Sequence of chain 1.M:
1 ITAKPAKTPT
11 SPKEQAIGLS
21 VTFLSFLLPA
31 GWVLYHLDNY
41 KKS

Sequence of chain 1.D:
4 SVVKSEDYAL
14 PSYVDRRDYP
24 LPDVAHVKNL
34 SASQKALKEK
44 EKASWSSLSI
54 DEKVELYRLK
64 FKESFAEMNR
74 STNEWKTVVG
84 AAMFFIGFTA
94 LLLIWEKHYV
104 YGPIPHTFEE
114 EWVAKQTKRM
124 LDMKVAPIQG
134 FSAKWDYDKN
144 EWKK

Sequence of chain 1.A:
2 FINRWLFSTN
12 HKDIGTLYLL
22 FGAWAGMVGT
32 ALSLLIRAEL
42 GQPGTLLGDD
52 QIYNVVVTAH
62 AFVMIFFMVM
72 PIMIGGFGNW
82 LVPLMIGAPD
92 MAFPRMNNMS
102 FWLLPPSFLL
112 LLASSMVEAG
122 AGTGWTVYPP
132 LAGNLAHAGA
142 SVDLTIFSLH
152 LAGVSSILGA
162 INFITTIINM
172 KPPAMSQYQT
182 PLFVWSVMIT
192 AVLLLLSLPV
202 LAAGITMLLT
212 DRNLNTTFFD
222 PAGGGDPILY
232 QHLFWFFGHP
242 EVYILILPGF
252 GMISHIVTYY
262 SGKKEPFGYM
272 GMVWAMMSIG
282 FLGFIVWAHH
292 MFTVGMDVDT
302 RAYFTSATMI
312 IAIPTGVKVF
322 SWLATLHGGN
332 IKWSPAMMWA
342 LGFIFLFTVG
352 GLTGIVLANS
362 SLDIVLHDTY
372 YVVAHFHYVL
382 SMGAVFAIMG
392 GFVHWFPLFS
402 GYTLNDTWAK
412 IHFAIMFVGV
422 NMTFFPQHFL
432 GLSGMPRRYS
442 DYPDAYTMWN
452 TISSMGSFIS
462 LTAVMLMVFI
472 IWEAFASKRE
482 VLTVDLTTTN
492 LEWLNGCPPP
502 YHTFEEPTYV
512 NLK

Binding-site contacts:
Ligand atom C40 contacts residue LEU462 of chain 1.A at 3.8 Å (hydrophobic).
Ligand atom C43 contacts residue PHE459 of chain 1.A at 4.1 Å (hydrophobic).
Ligand atom C6 contacts residue LEU28 of chain 1.M at 4.1 Å (hydrophobic).
Ligand atom C25 contacts residue TRP98 of chain 1.D at 3.8 Å (hydrophobic).
Ligand atom O61 contacts residue TYR102 of chain 1.D at 3.8 Å.
Ligand atom C31 contacts residue LEU95 of chain 1.D at 4.1 Å (hydrophobic).
Ligand atom C6 contacts residue TRP98 of chain 1.D at 4.1 Å (hydrophobic).
Ligand atom O1 contacts residue TYR35 of chain 1.M at 3.2 Å.
Ligand atom O16 contacts residue LEU27 of chain 1.M at 4.0 Å.
Ligand atom C10 contacts residue TYR35 of chain 1.M at 3.6 Å (hydrophobic).
Ligand atom C11 contacts residue TYR35 of chain 1.M at 4.1 Å (hydrophobic).
Ligand atom O5 contacts residue TRP98 of chain 1.D at 3.3 Å.
Ligand atom C22 contacts residue TRP98 of chain 1.D at 3.4 Å (hydrophobic).
Ligand atom C28 contacts residue LEU27 of chain 1.M at 4.1 Å (hydrophobic).
Ligand atom C57 contacts residue TRP98 of chain 1.D at 3.6 Å (hydrophobic).
Ligand atom C43 contacts residue PHE37 of chain 1.L at 3.8 Å (hydrophobic).
Ligand atom C1 contacts residue GLY31 of chain 1.M at 3.8 Å.
Ligand atom O49 contacts residue LEU28 of chain 1.M at 2.9 Å (h-bond).
Ligand atom O49 contacts residue TRP32 of chain 1.M at 3.5 Å (h-bond).
Ligand atom C34 contacts residue PHE459 of chain 1.A at 3.8 Å (hydrophobic).
Ligand atom O16 contacts residue GLY31 of chain 1.M at 3.7 Å.
Ligand atom C37 contacts residue ALA30 of chain 1.M at 4.0 Å (hydrophobic).
Ligand atom C31 contacts residue LEU27 of chain 1.M at 3.8 Å (hydrophobic).
Ligand atom C1 contacts residue LEU28 of chain 1.M at 3.9 Å (hydrophobic).
Ligand atom C43 contacts residue LEU34 of chain 1.M at 3.8 Å (hydrophobic).
Ligand atom O49 contacts residue GLY31 of chain 1.M at 4.1 Å.
Ligand atom C18 contacts residue LEU28 of chain 1.M at 3.8 Å (hydrophobic).
Ligand atom O3 contacts residue HIS36 of chain 1.M at 3.7 Å.
Ligand atom C5 contacts residue TYR35 of chain 1.M at 3.9 Å (hydrophobic).
Ligand atom O61 contacts residue TRP98 of chain 1.D at 2.9 Å (h-bond).
Ligand atom O16 contacts residue TRP98 of chain 1.D at 3.9 Å.
Ligand atom O16 contacts residue LEU28 of chain 1.M at 4.0 Å.
Ligand atom C43 contacts residue LEU35 of chain 1.A at 4.1 Å (hydrophobic).
Ligand atom C19 contacts residue LEU27 of chain 1.M at 3.6 Å (hydrophobic).
Ligand atom C28 contacts residue TRP98 of chain 1.D at 3.8 Å (hydrophobic).
Ligand atom C25 contacts residue LEU95 of chain 1.D at 4.0 Å (hydrophobic).
Ligand atom O55 contacts residue TRP32 of chain 1.M at 3.3 Å.
Ligand atom O6 contacts residue TYR35 of chain 1.M at 2.9 Å (h-bond).
Ligand atom C9 contacts residue TYR35 of chain 1.M at 4.2 Å (hydrophobic).
Ligand atom C1 contacts residue TRP32 of chain 1.M at 3.6 Å (hydrophobic).

A protein and the small-molecule ligand that binds it are described below.
Small molecule (SMILES): CCCCCCCCCCO[C@@H]1O[C@H](CO)[C@@H](O[C@H]2O[C@H](CO)[C@@H](O)[C@H](O)[C@H]2O)[C@H](O)[C@H]1O

Sequence of chain 1.L:
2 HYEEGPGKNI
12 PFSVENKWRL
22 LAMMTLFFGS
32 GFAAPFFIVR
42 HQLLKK